Binding-site contacts:
Ligand atom CI5 contacts residue LYS5 of chain 1.A at 4.2 Å.
Ligand atom CI1 contacts residue LYS5 of chain 1.A at 1.3 Å.
Ligand atom CI6 contacts residue LYS5 of chain 1.A at 2.8 Å.
Ligand atom NI1 contacts residue LYS5 of chain 1.A at 2.2 Å (salt-bridge).
Ligand atom CI2 contacts residue LYS5 of chain 1.A at 2.4 Å.
Ligand atom CI3 contacts residue LYS5 of chain 1.A at 3.7 Å.

A protein and the small-molecule ligand that binds it are described below.
Small molecule (SMILES): N=C(N)c1ccncc1

Sequence of chain 1.A:
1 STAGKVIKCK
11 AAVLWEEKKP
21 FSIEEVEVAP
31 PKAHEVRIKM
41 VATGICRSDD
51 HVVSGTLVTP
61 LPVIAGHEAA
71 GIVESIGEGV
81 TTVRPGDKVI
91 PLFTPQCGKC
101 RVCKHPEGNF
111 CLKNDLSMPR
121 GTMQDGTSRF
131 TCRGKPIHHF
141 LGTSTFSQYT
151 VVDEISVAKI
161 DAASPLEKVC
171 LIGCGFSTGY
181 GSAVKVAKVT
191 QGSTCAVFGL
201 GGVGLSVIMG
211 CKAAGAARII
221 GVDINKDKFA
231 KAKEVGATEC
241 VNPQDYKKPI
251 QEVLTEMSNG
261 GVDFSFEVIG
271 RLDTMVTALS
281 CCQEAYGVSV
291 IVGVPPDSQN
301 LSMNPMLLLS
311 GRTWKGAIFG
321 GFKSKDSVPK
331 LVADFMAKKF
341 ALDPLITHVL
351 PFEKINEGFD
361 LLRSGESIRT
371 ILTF